Sequence of chain 28.A:
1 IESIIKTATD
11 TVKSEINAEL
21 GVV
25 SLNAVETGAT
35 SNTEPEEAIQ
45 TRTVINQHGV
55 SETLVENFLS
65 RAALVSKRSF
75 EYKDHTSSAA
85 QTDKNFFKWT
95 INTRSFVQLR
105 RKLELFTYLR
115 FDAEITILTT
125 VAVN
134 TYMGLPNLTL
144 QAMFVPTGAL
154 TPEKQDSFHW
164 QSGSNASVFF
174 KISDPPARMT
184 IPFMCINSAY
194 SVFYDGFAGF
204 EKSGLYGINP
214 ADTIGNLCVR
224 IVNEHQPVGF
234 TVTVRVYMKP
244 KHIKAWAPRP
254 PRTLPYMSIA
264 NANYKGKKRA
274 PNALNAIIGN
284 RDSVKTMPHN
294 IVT

A protein and the small-molecule ligand that binds it are described below.
Small molecule (SMILES): CC(=O)N[C@@H]1[C@@H](O)[C@H](O[C@@H]2O[C@H](CO[C@]3(C(=O)O)C[C@H](O)[C@@H](NC(C)=O)[C@H]([C@H](O)[C@H](O)CO)O3)[C@H](O)[C@H](O)[C@H]2O)[C@@H](CO)O[C@H]1O

Sequence of chain 28.B:
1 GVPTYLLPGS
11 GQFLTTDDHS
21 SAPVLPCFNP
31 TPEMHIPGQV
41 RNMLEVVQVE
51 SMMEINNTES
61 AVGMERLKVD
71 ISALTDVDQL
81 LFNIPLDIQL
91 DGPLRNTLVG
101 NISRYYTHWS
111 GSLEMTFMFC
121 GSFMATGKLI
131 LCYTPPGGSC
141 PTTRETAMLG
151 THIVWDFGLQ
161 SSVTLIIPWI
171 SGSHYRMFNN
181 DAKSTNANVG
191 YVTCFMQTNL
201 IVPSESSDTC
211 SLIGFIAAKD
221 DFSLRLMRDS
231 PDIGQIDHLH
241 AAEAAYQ

Binding-site contacts:
Ligand atom C4 contacts residue PRO274 of chain 28.A at 3.8 Å (hydrophobic).
Ligand atom O4 contacts residue PRO231 of chain 28.B at 3.8 Å.
Ligand atom O4 contacts residue ASP232 of chain 28.B at 2.9 Å (salt-bridge).
Ligand atom C4 contacts residue ARG104 of chain 28.B at 3.7 Å.
Ligand atom C5 contacts residue ASN275 of chain 28.A at 3.5 Å.
Ligand atom C10 contacts residue PRO231 of chain 28.B at 3.5 Å (hydrophobic).
Ligand atom O3 contacts residue PRO274 of chain 28.A at 3.6 Å.
Ligand atom O6 contacts residue PRO274 of chain 28.A at 3.8 Å.
Ligand atom C1 contacts residue ARG104 of chain 28.B at 3.4 Å.
Ligand atom O4 contacts residue ARG95 of chain 28.B at 3.3 Å (salt-bridge).
Ligand atom C7 contacts residue ASN180 of chain 28.B at 3.5 Å.
Ligand atom C10 contacts residue LYS270 of chain 28.A at 3.6 Å.
Ligand atom N5 contacts residue ASN275 of chain 28.A at 3.5 Å (h-bond).
Ligand atom N5 contacts residue PRO231 of chain 28.B at 2.6 Å (h-bond).
Ligand atom C11 contacts residue GLY234 of chain 28.B at 3.7 Å.
Ligand atom C11 contacts residue PRO231 of chain 28.B at 3.5 Å (hydrophobic).
Ligand atom C4 contacts residue PRO231 of chain 28.B at 3.4 Å (hydrophobic).
Ligand atom C4 contacts residue ASN275 of chain 28.A at 3.7 Å.
Ligand atom O10 contacts residue LYS270 of chain 28.A at 3.0 Å (salt-bridge).
Ligand atom C3 contacts residue ARG104 of chain 28.B at 3.8 Å.
Ligand atom C10 contacts residue ASP232 of chain 28.B at 3.6 Å.
Ligand atom O4 contacts residue ASP91 of chain 28.B at 2.4 Å (salt-bridge).
Ligand atom O7 contacts residue LYS270 of chain 28.A at 3.4 Å (salt-bridge).
Ligand atom C3 contacts residue PRO274 of chain 28.A at 3.7 Å (hydrophobic).
Ligand atom O6 contacts residue ASP91 of chain 28.B at 3.2 Å.
Ligand atom C11 contacts residue ASP232 of chain 28.B at 3.4 Å.
Ligand atom C11 contacts residue ILE233 of chain 28.B at 3.5 Å (hydrophobic).
Ligand atom O7 contacts residue ASN180 of chain 28.B at 3.2 Å (h-bond).
Ligand atom C4 contacts residue ASP232 of chain 28.B at 3.5 Å.
Ligand atom O10 contacts residue ASN275 of chain 28.A at 2.7 Å (h-bond).
Ligand atom O3 contacts residue GLY282 of chain 28.A at 3.3 Å.
Ligand atom C8 contacts residue ASN180 of chain 28.B at 3.0 Å.
Ligand atom O7 contacts residue PRO274 of chain 28.A at 3.5 Å.
Ligand atom O1B contacts residue ASP91 of chain 28.B at 3.8 Å.
Ligand atom C5 contacts residue PRO231 of chain 28.B at 3.4 Å (hydrophobic).
Ligand atom C10 contacts residue ASN275 of chain 28.A at 3.2 Å.
Ligand atom O4 contacts residue ASN275 of chain 28.A at 2.8 Å (h-bond).
Ligand atom C4 contacts residue ASP91 of chain 28.B at 3.4 Å.
Ligand atom C3 contacts residue ARG95 of chain 28.B at 3.8 Å.
Ligand atom O1B contacts residue ARG104 of chain 28.B at 2.4 Å (salt-bridge).